This small molecule binds to this protein.
Small molecule (SMILES): Nc1ccn([C@H]2C[C@H](O[P](=O)(O)OC[C@H]3O[C@@H](n4ccc(N)nc4=O)C[C@@H]3O[P](=O)(O)OC[C@H]3O[C@@H](n4cnc5c(=O)[nH]c(N)nc54)C[C@@H]3O[P](=O)(O)OC[C@H]3O[C@@H](n4cnc5c(=O)[nH]c(N)nc54)C[C@@H]3O)[C@@H](COP(=O)=O)O2)c(=O)n1

Sequence of chain 1.GA:
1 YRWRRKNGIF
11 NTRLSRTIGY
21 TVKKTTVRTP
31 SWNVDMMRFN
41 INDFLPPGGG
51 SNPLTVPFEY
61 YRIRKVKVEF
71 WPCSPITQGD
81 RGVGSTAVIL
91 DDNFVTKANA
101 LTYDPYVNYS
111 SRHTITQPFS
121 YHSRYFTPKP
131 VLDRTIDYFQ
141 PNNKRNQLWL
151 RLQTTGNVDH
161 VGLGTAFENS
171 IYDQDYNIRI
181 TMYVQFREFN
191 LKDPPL

Sequence of chain 1.F:
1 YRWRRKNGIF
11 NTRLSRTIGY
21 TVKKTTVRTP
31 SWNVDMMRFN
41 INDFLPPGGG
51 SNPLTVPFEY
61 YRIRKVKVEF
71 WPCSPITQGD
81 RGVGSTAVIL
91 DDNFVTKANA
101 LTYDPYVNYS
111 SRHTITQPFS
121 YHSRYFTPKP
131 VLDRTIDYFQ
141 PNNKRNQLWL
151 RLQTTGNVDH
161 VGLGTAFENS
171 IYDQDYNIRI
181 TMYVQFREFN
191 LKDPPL

Binding-site contacts:
Ligand atom OP2 contacts residue ARG112 of chain 1.F at 2.6 Å (salt-bridge).
Ligand atom N9 contacts residue TYR125 of chain 1.G at 4.0 Å.
Ligand atom C3' contacts residue ARG13 of chain 1.G at 4.1 Å.
Ligand atom O3' contacts residue THR114 of chain 1.F at 3.7 Å.
Ligand atom C6 contacts residue TYR125 of chain 1.G at 4.0 Å (hydrophobic).
Ligand atom C3' contacts residue TYR183 of chain 1.G at 3.7 Å (hydrophobic).
Ligand atom OP2 contacts residue THR114 of chain 1.F at 2.3 Å (h-bond).
Ligand atom C6 contacts residue LYS67 of chain 1.G at 3.8 Å.
Ligand atom P contacts residue TYR121 of chain 1.G at 4.2 Å.
Ligand atom OP1 contacts residue ARG13 of chain 1.G at 3.9 Å.
Ligand atom C2 contacts residue TYR125 of chain 1.G at 3.7 Å (hydrophobic).
Ligand atom N2 contacts residue TYR125 of chain 1.G at 3.8 Å.
Ligand atom OP2 contacts residue TYR121 of chain 1.G at 3.1 Å.
Ligand atom N7 contacts residue LYS67 of chain 1.G at 3.0 Å (salt-bridge).
Ligand atom P contacts residue THR114 of chain 1.F at 3.2 Å.
Ligand atom N1 contacts residue TYR125 of chain 1.G at 4.0 Å.
Ligand atom P contacts residue ARG112 of chain 1.F at 4.0 Å.
Ligand atom C5 contacts residue LYS67 of chain 1.G at 4.0 Å.
Ligand atom C5 contacts residue TYR125 of chain 1.G at 4.0 Å (hydrophobic).
Ligand atom O5' contacts residue TYR183 of chain 1.G at 4.0 Å.
Ligand atom C2' contacts residue TYR183 of chain 1.G at 3.9 Å (hydrophobic).
Ligand atom OP1 contacts residue TRP71 of chain 1.G at 3.4 Å.
Ligand atom O3' contacts residue ARG13 of chain 1.G at 4.0 Å.
Ligand atom C8 contacts residue LYS67 of chain 1.G at 3.3 Å.
Ligand atom C8 contacts residue TYR183 of chain 1.G at 3.7 Å (hydrophobic).
Ligand atom P contacts residue ARG13 of chain 1.G at 3.4 Å.
Ligand atom O6 contacts residue SER123 of chain 1.G at 3.9 Å.
Ligand atom C4' contacts residue ASN11 of chain 1.G at 4.2 Å.
Ligand atom OP2 contacts residue TYR183 of chain 1.G at 3.2 Å.
Ligand atom C2' contacts residue LYS67 of chain 1.G at 3.7 Å.
Ligand atom N3 contacts residue TYR125 of chain 1.G at 3.8 Å.
Ligand atom O6 contacts residue TYR125 of chain 1.G at 4.2 Å.
Ligand atom OP1 contacts residue LYS6 of chain 1.GA at 3.9 Å.
Ligand atom C4 contacts residue TYR125 of chain 1.G at 4.0 Å (hydrophobic).
Ligand atom C2' contacts residue TYR125 of chain 1.G at 3.8 Å (hydrophobic).
Ligand atom C5' contacts residue TRP71 of chain 1.G at 3.7 Å (hydrophobic).
Ligand atom O3' contacts residue ASN11 of chain 1.G at 3.5 Å (h-bond).
Ligand atom OP1 contacts residue THR114 of chain 1.F at 3.5 Å (h-bond).
Ligand atom O6 contacts residue LYS67 of chain 1.G at 4.1 Å.
Ligand atom OP2 contacts residue ARG13 of chain 1.G at 2.2 Å (salt-bridge).

Sequence of chain 1.G:
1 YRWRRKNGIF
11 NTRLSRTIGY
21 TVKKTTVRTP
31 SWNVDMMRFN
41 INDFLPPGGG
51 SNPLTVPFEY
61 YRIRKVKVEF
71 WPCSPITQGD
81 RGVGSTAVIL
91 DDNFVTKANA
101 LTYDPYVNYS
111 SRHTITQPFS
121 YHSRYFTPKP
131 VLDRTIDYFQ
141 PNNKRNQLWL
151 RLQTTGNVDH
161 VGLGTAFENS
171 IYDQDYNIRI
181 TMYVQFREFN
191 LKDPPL